Binding-site contacts:
Ligand atom C1 contacts residue ASN616 of chain 1.C at 1.4 Å.
Ligand atom C2 contacts residue ASN616 of chain 1.C at 2.5 Å.
Ligand atom C5 contacts residue ASN616 of chain 1.C at 3.6 Å.
Ligand atom C4 contacts residue ASN616 of chain 1.C at 4.2 Å.
Ligand atom O5 contacts residue ASN616 of chain 1.C at 2.4 Å (h-bond).
Ligand atom C7 contacts residue ASN616 of chain 1.C at 4.1 Å.
Ligand atom C3 contacts residue ASN616 of chain 1.C at 3.8 Å.
Ligand atom N2 contacts residue ASN616 of chain 1.C at 2.8 Å (h-bond).

Sequence of chain 1.C:
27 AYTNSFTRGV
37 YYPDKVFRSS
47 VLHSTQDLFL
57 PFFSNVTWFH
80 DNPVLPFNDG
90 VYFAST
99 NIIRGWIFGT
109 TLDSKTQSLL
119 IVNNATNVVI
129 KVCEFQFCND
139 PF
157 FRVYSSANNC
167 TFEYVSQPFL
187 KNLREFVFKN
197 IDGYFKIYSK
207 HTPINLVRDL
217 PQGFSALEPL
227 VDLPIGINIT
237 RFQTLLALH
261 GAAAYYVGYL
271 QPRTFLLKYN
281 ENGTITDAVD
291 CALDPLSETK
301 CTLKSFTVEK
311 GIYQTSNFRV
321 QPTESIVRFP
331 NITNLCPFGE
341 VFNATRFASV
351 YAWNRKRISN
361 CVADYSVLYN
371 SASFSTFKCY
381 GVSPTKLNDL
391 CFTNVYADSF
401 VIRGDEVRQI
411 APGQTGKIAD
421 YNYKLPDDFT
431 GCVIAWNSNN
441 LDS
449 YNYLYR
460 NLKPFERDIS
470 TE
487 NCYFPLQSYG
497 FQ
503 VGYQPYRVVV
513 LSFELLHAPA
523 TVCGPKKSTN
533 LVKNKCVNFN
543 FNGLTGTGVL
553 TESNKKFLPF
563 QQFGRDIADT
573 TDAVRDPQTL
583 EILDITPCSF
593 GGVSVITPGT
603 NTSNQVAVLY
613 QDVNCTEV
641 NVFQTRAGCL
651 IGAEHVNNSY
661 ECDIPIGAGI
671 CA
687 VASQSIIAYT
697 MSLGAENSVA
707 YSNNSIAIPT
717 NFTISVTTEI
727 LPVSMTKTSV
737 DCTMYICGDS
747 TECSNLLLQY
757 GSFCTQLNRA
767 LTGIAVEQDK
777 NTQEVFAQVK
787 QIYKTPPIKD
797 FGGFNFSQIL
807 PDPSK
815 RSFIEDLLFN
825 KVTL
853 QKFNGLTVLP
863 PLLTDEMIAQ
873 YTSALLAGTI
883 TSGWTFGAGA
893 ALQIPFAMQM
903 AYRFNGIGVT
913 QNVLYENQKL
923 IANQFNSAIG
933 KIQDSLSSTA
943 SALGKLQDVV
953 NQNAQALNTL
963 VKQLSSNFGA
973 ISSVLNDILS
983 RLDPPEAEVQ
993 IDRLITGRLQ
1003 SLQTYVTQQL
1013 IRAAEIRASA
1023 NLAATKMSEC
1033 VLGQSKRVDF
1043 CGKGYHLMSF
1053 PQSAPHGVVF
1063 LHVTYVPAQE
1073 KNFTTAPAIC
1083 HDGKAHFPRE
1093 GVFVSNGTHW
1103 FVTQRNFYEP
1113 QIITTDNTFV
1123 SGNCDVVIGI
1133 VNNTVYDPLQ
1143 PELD

The protein below binds the small molecule below.
Small molecule (SMILES): CC(=O)N[C@@H]1[C@@H](O)[C@H](O)[C@@H](CO)O[C@H]1O